A protein and the small-molecule ligand that binds it are described below.
Small molecule (SMILES): C[C@H]1CN=C(N)c2sccc2O1

Binding-site contacts:
Ligand atom C8 contacts residue HEM1 of chain 2.C at 3.5 Å.
Ligand atom C7 contacts residue PRO279 of chain 2.A at 4.0 Å (hydrophobic).
Ligand atom N1 contacts residue HEM1 of chain 2.C at 3.7 Å.
Ligand atom C6 contacts residue PRO279 of chain 2.A at 3.9 Å (hydrophobic).
Ligand atom C1 contacts residue PHE298 of chain 2.A at 3.6 Å (hydrophobic).
Ligand atom C5 contacts residue PRO279 of chain 2.A at 3.7 Å (hydrophobic).
Ligand atom C7 contacts residue GLY300 of chain 2.A at 3.4 Å.
Ligand atom C1 contacts residue PRO279 of chain 2.A at 3.5 Å (hydrophobic).
Ligand atom C4 contacts residue PRO279 of chain 2.A at 3.6 Å (hydrophobic).
Ligand atom N2 contacts residue HEM1 of chain 2.C at 3.7 Å.
Ligand atom O1 contacts residue VAL281 of chain 2.A at 3.5 Å.
Ligand atom C2 contacts residue ALA280 of chain 2.A at 4.0 Å (hydrophobic).
Ligand atom O1 contacts residue PRO279 of chain 2.A at 3.4 Å.
Ligand atom C4 contacts residue TYR302 of chain 2.A at 4.3 Å (hydrophobic).
Ligand atom C1 contacts residue ASN299 of chain 2.A at 3.8 Å.
Ligand atom C5 contacts residue HEM1 of chain 2.C at 4.1 Å.
Ligand atom C3 contacts residue PRO279 of chain 2.A at 4.2 Å (hydrophobic).
Ligand atom N2 contacts residue GLU306 of chain 2.A at 2.9 Å (salt-bridge).
Ligand atom C6 contacts residue HEM1 of chain 2.C at 4.3 Å.
Ligand atom C8 contacts residue GLU306 of chain 2.A at 3.4 Å.
Ligand atom C4 contacts residue GLN192 of chain 2.A at 3.7 Å.
Ligand atom C3 contacts residue VAL281 of chain 2.A at 3.9 Å (hydrophobic).
Ligand atom C4 contacts residue ALA280 of chain 2.A at 4.2 Å (hydrophobic).
Ligand atom C1 contacts residue GLY300 of chain 2.A at 4.0 Å.
Ligand atom C1 contacts residue ALA280 of chain 2.A at 4.0 Å (hydrophobic).
Ligand atom C1 contacts residue VAL281 of chain 2.A at 3.5 Å (hydrophobic).
Ligand atom S1 contacts residue HEM1 of chain 2.C at 3.1 Å (h-bond).
Ligand atom N1 contacts residue GLU306 of chain 2.A at 2.5 Å (salt-bridge).
Ligand atom C7 contacts residue PHE298 of chain 2.A at 3.7 Å (hydrophobic).
Ligand atom N1 contacts residue PRO279 of chain 2.A at 4.1 Å.
Ligand atom C2 contacts residue VAL281 of chain 2.A at 3.8 Å (hydrophobic).
Ligand atom N2 contacts residue PRO279 of chain 2.A at 3.7 Å.
Ligand atom C2 contacts residue PRO279 of chain 2.A at 3.5 Å (hydrophobic).
Ligand atom N2 contacts residue TYR302 of chain 2.A at 4.1 Å.
Ligand atom S1 contacts residue GLY300 of chain 2.A at 3.8 Å.
Ligand atom O1 contacts residue ALA280 of chain 2.A at 3.4 Å (h-bond).
Ligand atom N2 contacts residue TRP301 of chain 2.A at 3.1 Å (h-bond).
Ligand atom C5 contacts residue GLU306 of chain 2.A at 3.4 Å.
Ligand atom C7 contacts residue HEM1 of chain 2.C at 3.6 Å.
Ligand atom C7 contacts residue ASN299 of chain 2.A at 3.7 Å.

Sequence of chain 2.A:
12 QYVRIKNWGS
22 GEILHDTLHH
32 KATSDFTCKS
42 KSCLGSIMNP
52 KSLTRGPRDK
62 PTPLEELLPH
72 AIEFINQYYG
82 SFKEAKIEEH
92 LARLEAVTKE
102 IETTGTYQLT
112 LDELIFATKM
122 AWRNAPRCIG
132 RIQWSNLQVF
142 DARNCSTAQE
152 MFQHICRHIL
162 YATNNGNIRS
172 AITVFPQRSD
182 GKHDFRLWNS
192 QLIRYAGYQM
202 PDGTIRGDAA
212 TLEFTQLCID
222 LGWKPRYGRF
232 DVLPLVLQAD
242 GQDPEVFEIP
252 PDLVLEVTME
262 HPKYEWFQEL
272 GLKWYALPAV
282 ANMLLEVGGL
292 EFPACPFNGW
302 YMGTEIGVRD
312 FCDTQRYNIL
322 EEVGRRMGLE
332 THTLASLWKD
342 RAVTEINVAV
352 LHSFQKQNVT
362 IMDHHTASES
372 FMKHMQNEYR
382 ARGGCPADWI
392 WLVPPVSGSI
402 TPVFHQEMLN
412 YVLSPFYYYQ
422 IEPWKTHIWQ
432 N